Binding-site contacts:
Ligand atom C8 contacts residue ASN215 of chain 3.D at 3.4 Å.
Ligand atom C1 contacts residue ASN215 of chain 3.D at 1.4 Å.
Ligand atom O7 contacts residue GLN332 of chain 3.D at 3.8 Å.
Ligand atom C5 contacts residue SER217 of chain 3.D at 4.3 Å.
Ligand atom C2 contacts residue SER217 of chain 3.D at 4.4 Å.
Ligand atom C3 contacts residue ASN215 of chain 3.D at 3.8 Å.
Ligand atom C1 contacts residue SER217 of chain 3.D at 3.5 Å.
Ligand atom C3 contacts residue SER217 of chain 3.D at 4.3 Å.
Ligand atom N2 contacts residue SER217 of chain 3.D at 3.9 Å.
Ligand atom N2 contacts residue ASN215 of chain 3.D at 2.4 Å (h-bond).
Ligand atom O5 contacts residue SER217 of chain 3.D at 4.0 Å.
Ligand atom O5 contacts residue ASN215 of chain 3.D at 2.4 Å (h-bond).
Ligand atom O7 contacts residue ASN215 of chain 3.D at 4.0 Å.
Ligand atom C8 contacts residue SER255 of chain 3.D at 3.3 Å.
Ligand atom C8 contacts residue GLU256 of chain 3.D at 4.0 Å.
Ligand atom C2 contacts residue ASN215 of chain 3.D at 2.5 Å.
Ligand atom C7 contacts residue ASN215 of chain 3.D at 3.1 Å.
Ligand atom C4 contacts residue ASN215 of chain 3.D at 4.2 Å.
Ligand atom C5 contacts residue ASN215 of chain 3.D at 3.7 Å.

A small-molecule ligand and the protein it binds are described below.
Small molecule (SMILES): CC(=O)N[C@@H]1[C@@H](O)[C@H](O)[C@@H](CO)O[C@H]1O

Sequence of chain 3.D:
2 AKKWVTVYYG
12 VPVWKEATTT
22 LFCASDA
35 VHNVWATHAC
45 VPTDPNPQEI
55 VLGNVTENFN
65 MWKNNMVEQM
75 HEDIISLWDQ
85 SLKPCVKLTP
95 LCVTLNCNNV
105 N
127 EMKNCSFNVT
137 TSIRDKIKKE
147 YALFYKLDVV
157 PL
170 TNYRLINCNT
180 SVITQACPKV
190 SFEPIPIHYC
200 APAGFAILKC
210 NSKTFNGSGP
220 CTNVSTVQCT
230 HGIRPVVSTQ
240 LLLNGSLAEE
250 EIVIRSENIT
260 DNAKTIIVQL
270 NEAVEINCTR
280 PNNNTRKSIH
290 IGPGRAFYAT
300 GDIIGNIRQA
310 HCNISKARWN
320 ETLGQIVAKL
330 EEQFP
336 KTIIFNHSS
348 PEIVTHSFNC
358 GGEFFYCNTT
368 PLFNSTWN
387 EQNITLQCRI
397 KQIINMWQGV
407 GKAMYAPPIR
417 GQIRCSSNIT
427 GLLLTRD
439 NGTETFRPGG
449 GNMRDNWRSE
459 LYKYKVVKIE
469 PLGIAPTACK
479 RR